Sequence of chain 1.C:
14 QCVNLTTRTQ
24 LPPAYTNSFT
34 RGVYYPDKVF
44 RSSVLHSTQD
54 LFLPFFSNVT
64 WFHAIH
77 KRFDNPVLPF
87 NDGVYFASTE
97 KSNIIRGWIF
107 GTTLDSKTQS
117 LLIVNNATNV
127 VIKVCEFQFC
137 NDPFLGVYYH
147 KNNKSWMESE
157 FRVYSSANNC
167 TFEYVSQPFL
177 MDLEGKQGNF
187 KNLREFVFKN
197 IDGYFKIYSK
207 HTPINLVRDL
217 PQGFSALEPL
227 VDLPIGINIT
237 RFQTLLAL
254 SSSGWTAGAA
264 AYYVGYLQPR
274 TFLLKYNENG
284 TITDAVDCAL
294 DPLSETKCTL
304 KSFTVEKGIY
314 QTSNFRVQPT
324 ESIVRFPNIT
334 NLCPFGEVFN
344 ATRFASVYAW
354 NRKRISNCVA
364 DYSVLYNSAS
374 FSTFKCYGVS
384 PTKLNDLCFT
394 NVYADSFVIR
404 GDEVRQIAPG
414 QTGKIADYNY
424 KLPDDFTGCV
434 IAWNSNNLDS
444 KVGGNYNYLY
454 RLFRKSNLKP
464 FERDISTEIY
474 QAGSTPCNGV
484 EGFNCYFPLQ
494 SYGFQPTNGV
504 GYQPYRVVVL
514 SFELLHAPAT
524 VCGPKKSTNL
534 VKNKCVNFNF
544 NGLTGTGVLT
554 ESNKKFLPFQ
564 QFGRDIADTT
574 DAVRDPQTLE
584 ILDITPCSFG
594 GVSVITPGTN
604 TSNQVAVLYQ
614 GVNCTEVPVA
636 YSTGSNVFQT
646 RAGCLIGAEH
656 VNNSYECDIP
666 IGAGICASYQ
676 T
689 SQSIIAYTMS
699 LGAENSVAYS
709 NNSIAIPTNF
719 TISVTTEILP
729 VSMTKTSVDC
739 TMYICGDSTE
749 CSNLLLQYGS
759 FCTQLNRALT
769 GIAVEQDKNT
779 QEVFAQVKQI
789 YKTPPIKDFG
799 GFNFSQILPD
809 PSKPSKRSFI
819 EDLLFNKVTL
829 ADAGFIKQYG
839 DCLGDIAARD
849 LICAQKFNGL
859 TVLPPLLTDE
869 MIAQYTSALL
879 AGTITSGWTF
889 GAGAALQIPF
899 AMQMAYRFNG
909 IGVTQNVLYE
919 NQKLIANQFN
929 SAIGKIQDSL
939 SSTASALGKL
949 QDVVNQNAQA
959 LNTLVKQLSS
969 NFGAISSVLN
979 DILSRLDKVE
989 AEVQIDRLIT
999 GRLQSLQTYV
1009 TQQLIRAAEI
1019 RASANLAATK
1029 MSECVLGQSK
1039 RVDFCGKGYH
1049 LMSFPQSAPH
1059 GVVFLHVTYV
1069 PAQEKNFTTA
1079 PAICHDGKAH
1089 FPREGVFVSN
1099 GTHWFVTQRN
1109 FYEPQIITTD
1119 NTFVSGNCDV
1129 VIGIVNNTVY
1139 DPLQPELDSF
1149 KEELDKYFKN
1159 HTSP

The protein below binds the small molecule below.
Small molecule (SMILES): CC(=O)N[C@H]1[C@H](O[C@H]2[C@H](O)[C@@H](NC(C)=O)CO[C@@H]2CO)O[C@H](CO)[C@@H](O[C@H]2O[C@H](CO)[C@@H](O)[C@H](O)[C@@H]2O)[C@@H]1O

Binding-site contacts:
Ligand atom C8 contacts residue HIS1101 of chain 1.C at 3.6 Å.
Ligand atom C6 contacts residue PHE1103 of chain 1.C at 3.8 Å (hydrophobic).
Ligand atom C2 contacts residue ASN1098 of chain 1.C at 2.5 Å.
Ligand atom C7 contacts residue THR1100 of chain 1.C at 3.9 Å.
Ligand atom O4 contacts residue HIS1101 of chain 1.C at 4.1 Å.
Ligand atom N2 contacts residue ASN1098 of chain 1.C at 3.0 Å (h-bond).
Ligand atom C1 contacts residue HIS1101 of chain 1.C at 3.7 Å.
Ligand atom C5 contacts residue ASN1098 of chain 1.C at 3.7 Å.
Ligand atom C4 contacts residue ASN1098 of chain 1.C at 4.3 Å.
Ligand atom O5 contacts residue HIS1101 of chain 1.C at 4.3 Å.
Ligand atom C7 contacts residue HIS1101 of chain 1.C at 3.6 Å.
Ligand atom C5 contacts residue PHE1103 of chain 1.C at 3.9 Å (hydrophobic).
Ligand atom O7 contacts residue HIS1101 of chain 1.C at 3.1 Å (h-bond).
Ligand atom N2 contacts residue HIS1101 of chain 1.C at 4.3 Å.
Ligand atom C2 contacts residue THR1100 of chain 1.C at 3.8 Å.
Ligand atom C7 contacts residue ASN1098 of chain 1.C at 3.6 Å.
Ligand atom O5 contacts residue ASN1098 of chain 1.C at 2.3 Å (h-bond).
Ligand atom C8 contacts residue THR1100 of chain 1.C at 3.8 Å.
Ligand atom C5 contacts residue HIS1101 of chain 1.C at 4.0 Å.
Ligand atom C2 contacts residue HIS1101 of chain 1.C at 4.2 Å.
Ligand atom C1 contacts residue ASN1098 of chain 1.C at 1.4 Å.
Ligand atom O5 contacts residue PHE1103 of chain 1.C at 3.4 Å.
Ligand atom C8 contacts residue ASN1098 of chain 1.C at 4.1 Å.
Ligand atom C3 contacts residue ASN1098 of chain 1.C at 3.8 Å.
Ligand atom C3 contacts residue HIS1101 of chain 1.C at 3.8 Å.
Ligand atom C4 contacts residue HIS1101 of chain 1.C at 4.3 Å.
Ligand atom C3 contacts residue THR1100 of chain 1.C at 4.2 Å.
Ligand atom O7 contacts residue ASN1098 of chain 1.C at 3.8 Å.
Ligand atom C1 contacts residue PHE1103 of chain 1.C at 4.2 Å (hydrophobic).
Ligand atom N2 contacts residue THR1100 of chain 1.C at 3.0 Å (h-bond).
Ligand atom C1 contacts residue THR1100 of chain 1.C at 3.8 Å.